Binding-site contacts:
Ligand atom O3 contacts residue ZN1 of chain 1.B at 3.1 Å.
Ligand atom C18 contacts residue PHE129 of chain 1.A at 3.9 Å (hydrophobic).
Ligand atom N4 contacts residue HIS118 of chain 1.A at 3.2 Å (h-bond).
Ligand atom S1 contacts residue HIS118 of chain 1.A at 3.9 Å.
Ligand atom C7 contacts residue ZN1 of chain 1.B at 4.1 Å.
Ligand atom O2 contacts residue THR197 of chain 1.A at 3.0 Å (h-bond).
Ligand atom N4 contacts residue HIS93 of chain 1.A at 3.1 Å (h-bond).
Ligand atom S1 contacts residue THR197 of chain 1.A at 3.8 Å.
Ligand atom C19 contacts residue LEU196 of chain 1.A at 3.8 Å (hydrophobic).
Ligand atom C7 contacts residue HIS93 of chain 1.A at 3.9 Å.
Ligand atom C10 contacts residue LEU196 of chain 1.A at 4.0 Å (hydrophobic).
Ligand atom S11 contacts residue HIS93 of chain 1.A at 4.1 Å.
Ligand atom C16 contacts residue PHE129 of chain 1.A at 3.6 Å (hydrophobic).
Ligand atom C19 contacts residue PRO200 of chain 1.A at 3.9 Å (hydrophobic).
Ligand atom O3 contacts residue TRP207 of chain 1.A at 4.1 Å.
Ligand atom S11 contacts residue VAL120 of chain 1.A at 3.8 Å.
Ligand atom N4 contacts residue THR197 of chain 1.A at 2.9 Å (h-bond).
Ligand atom S1 contacts residue HIS93 of chain 1.A at 3.9 Å.
Ligand atom CL contacts residue VAL133 of chain 1.A at 4.0 Å.
Ligand atom C19 contacts residue PHE129 of chain 1.A at 3.9 Å (hydrophobic).
Ligand atom C18 contacts residue VAL133 of chain 1.A at 4.1 Å (hydrophobic).
Ligand atom C8 contacts residue LEU196 of chain 1.A at 3.9 Å (hydrophobic).
Ligand atom C15 contacts residue PHE129 of chain 1.A at 3.7 Å (hydrophobic).
Ligand atom O3 contacts residue HIS93 of chain 1.A at 3.3 Å.
Ligand atom O2 contacts residue LEU196 of chain 1.A at 3.4 Å.
Ligand atom O3 contacts residue HIS118 of chain 1.A at 3.5 Å (h-bond).
Ligand atom C8 contacts residue THR198 of chain 1.A at 3.1 Å.
Ligand atom N4 contacts residue ZN1 of chain 1.B at 1.8 Å.
Ligand atom S12 contacts residue GLN91 of chain 1.A at 4.1 Å.
Ligand atom O3 contacts residue VAL141 of chain 1.A at 3.9 Å.
Ligand atom C14 contacts residue PHE129 of chain 1.A at 4.0 Å (hydrophobic).
Ligand atom O2 contacts residue ZN1 of chain 1.B at 4.1 Å.
Ligand atom O2 contacts residue TRP207 of chain 1.A at 3.6 Å.
Ligand atom S12 contacts residue PHE129 of chain 1.A at 3.6 Å.
Ligand atom O3 contacts residue VAL120 of chain 1.A at 3.8 Å.
Ligand atom S1 contacts residue ZN1 of chain 1.B at 3.0 Å.
Ligand atom S11 contacts residue LEU196 of chain 1.A at 4.0 Å.
Ligand atom C9 contacts residue THR198 of chain 1.A at 3.3 Å.
Ligand atom N4 contacts residue HIS95 of chain 1.A at 3.3 Å (h-bond).
Ligand atom C17 contacts residue PHE129 of chain 1.A at 3.6 Å (hydrophobic).

This protein binds this small molecule.
Small molecule (SMILES): NS(=O)(=O)c1ccc(SCc2ccc(Cl)cc2)s1

Sequence of chain 1.A:
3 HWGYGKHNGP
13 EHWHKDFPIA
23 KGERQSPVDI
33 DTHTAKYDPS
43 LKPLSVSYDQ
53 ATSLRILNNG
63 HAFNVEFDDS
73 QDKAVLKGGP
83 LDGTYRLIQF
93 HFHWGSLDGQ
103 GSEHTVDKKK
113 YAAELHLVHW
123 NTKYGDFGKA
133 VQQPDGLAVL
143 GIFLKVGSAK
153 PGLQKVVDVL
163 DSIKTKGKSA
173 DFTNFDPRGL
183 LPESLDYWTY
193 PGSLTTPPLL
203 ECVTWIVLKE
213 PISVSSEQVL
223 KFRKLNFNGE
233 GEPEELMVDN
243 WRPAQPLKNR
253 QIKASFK